Binding-site contacts:
Ligand atom C2 contacts residue ASN12 of chain 28.F at 3.2 Å.
Ligand atom C5 contacts residue ASN12 of chain 28.F at 4.1 Å.
Ligand atom C7 contacts residue ASN12 of chain 28.F at 3.9 Å.
Ligand atom N2 contacts residue ASN12 of chain 28.F at 3.8 Å.
Ligand atom O5 contacts residue ASN12 of chain 28.F at 2.7 Å (h-bond).
Ligand atom O7 contacts residue ASN12 of chain 28.F at 3.7 Å.
Ligand atom C1 contacts residue ASN12 of chain 28.F at 2.1 Å.

Sequence of chain 28.F:
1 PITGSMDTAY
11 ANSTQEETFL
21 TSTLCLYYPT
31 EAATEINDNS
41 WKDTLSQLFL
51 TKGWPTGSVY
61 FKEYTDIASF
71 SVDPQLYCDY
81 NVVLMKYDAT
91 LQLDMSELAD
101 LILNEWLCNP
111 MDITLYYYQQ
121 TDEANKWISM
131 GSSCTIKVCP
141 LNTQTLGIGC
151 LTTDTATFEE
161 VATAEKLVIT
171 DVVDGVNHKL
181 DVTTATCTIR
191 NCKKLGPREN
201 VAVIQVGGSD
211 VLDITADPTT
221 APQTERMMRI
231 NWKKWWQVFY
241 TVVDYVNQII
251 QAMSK

A protein and the small-molecule ligand that binds it are described below.
Small molecule (SMILES): CC(=O)N[C@H]1[C@H](O[C@H]2[C@H](O)[C@@H](NC(C)=O)CO[C@@H]2CO)O[C@H](CO)[C@@H](O)[C@@H]1O